Binding-site contacts:
Ligand atom C5 contacts residue 8581 of chain 1.C at 4.1 Å.
Ligand atom O5 contacts residue 8581 of chain 1.C at 3.9 Å.
Ligand atom C7 contacts residue HIS87 of chain 1.A at 3.7 Å.
Ligand atom C6 contacts residue HIS87 of chain 1.A at 4.0 Å.
Ligand atom C6 contacts residue 8581 of chain 1.C at 4.2 Å.
Ligand atom O6 contacts residue TYR82 of chain 1.A at 3.0 Å (h-bond).
Ligand atom C4 contacts residue THR85 of chain 1.A at 4.2 Å.
Ligand atom C1 contacts residue HIS87 of chain 1.A at 3.7 Å.
Ligand atom C11 contacts residue HIS87 of chain 1.A at 4.1 Å.
Ligand atom C2 contacts residue HIS87 of chain 1.A at 4.0 Å.
Ligand atom C10 contacts residue TYR82 of chain 1.A at 4.2 Å (hydrophobic).
Ligand atom C13 contacts residue 8581 of chain 1.C at 4.4 Å.
Ligand atom O4 contacts residue THR85 of chain 1.A at 4.4 Å.
Ligand atom C5 contacts residue HIS87 of chain 1.A at 4.1 Å.
Ligand atom C7 contacts residue 8581 of chain 1.C at 3.8 Å.
Ligand atom O3 contacts residue THR85 of chain 1.A at 4.4 Å.
Ligand atom C1 contacts residue 8581 of chain 1.C at 3.9 Å.
Ligand atom C13 contacts residue ILE90 of chain 1.A at 3.8 Å (hydrophobic).
Ligand atom O1 contacts residue HIS87 of chain 1.A at 3.2 Å.
Ligand atom O5 contacts residue HIS87 of chain 1.A at 3.1 Å (h-bond).
Ligand atom C13 contacts residue ILE91 of chain 1.A at 4.1 Å (hydrophobic).
Ligand atom C10 contacts residue HIS87 of chain 1.A at 4.5 Å.
Ligand atom C12 contacts residue TYR82 of chain 1.A at 4.3 Å (hydrophobic).
Ligand atom C6 contacts residue TYR82 of chain 1.A at 3.1 Å (hydrophobic).
Ligand atom O1 contacts residue 8581 of chain 1.C at 4.4 Å.
Ligand atom C12 contacts residue HIS87 of chain 1.A at 3.8 Å.
Ligand atom O6 contacts residue HIS87 of chain 1.A at 2.8 Å (h-bond).
Ligand atom C12 contacts residue 8581 of chain 1.C at 4.3 Å.
Ligand atom O6 contacts residue THR85 of chain 1.A at 3.4 Å (h-bond).
Ligand atom C8 contacts residue HIS87 of chain 1.A at 3.9 Å.
Ligand atom C13 contacts residue HIS87 of chain 1.A at 3.7 Å.
Ligand atom C12 contacts residue ILE91 of chain 1.A at 4.2 Å (hydrophobic).

The small molecule below binds the protein below.
Small molecule (SMILES): CCCCCCCO[C@@H]1O[C@H](CO)[C@@H](O)[C@H](O)[C@H]1O

Sequence of chain 1.A:
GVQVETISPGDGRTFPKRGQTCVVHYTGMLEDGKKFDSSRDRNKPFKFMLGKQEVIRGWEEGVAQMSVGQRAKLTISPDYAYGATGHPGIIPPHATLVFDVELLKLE